A protein and the small-molecule ligand that binds it are described below.
Small molecule (SMILES): CSCC[C@H](NC(=O)[C@@H]1CCCN1C(=O)[C@H](CC(C)C)NC(=O)[C@H](CC(C)C)NC(=O)[C@H](CCCCN)NC(=O)[C@H](C)NC(=O)[C@H](CCCCN)NC(=O)[C@@H](N)CCCN=C(N)N)C(=O)N[C@@H](CCC(=O)O)C(=O)N[C@@H](CCC(=O)O)C(=O)N[C@@H](C)C(=O)N[C@@H](CC(C)C)C(=O)N[C@@H](CC(C)C)C(=O)N1CCC[C@H]1C=O

Binding-site contacts:
Ligand atom CA contacts residue ILE130 of chain 1.D at 3.2 Å (hydrophobic).
Ligand atom O contacts residue SER163 of chain 1.D at 3.6 Å (h-bond).
Ligand atom O contacts residue PHE126 of chain 1.D at 2.8 Å.
Ligand atom O contacts residue ILE130 of chain 1.D at 3.5 Å.
Ligand atom CB contacts residue VAL125 of chain 1.D at 2.6 Å (hydrophobic).
Ligand atom O contacts residue LEU161 of chain 1.D at 3.3 Å (h-bond).
Ligand atom CD1 contacts residue GLN203 of chain 1.D at 3.4 Å.
Ligand atom CD contacts residue GLN203 of chain 1.D at 2.8 Å.
Ligand atom CG contacts residue TYR162 of chain 1.D at 3.1 Å (hydrophobic).
Ligand atom CB contacts residue GLY105 of chain 1.D at 3.2 Å.
Ligand atom CA contacts residue LEU161 of chain 1.D at 3.2 Å (hydrophobic).
Ligand atom CG contacts residue PHE126 of chain 1.D at 3.7 Å (hydrophobic).
Ligand atom C contacts residue ILE130 of chain 1.D at 3.7 Å (hydrophobic).
Ligand atom CD2 contacts residue PHE126 of chain 1.D at 3.3 Å (hydrophobic).
Ligand atom CA contacts residue TYR162 of chain 1.D at 3.5 Å (hydrophobic).
Ligand atom CA contacts residue VAL125 of chain 1.D at 3.1 Å (hydrophobic).
Ligand atom C contacts residue GLN203 of chain 1.D at 2.3 Å.
Ligand atom CB contacts residue ILE130 of chain 1.D at 3.4 Å (hydrophobic).
Ligand atom CE contacts residue ARG165 of chain 1.D at 2.8 Å.
Ligand atom C contacts residue TYR162 of chain 1.D at 3.5 Å (hydrophobic).
Ligand atom N contacts residue LEU161 of chain 1.D at 3.3 Å (h-bond).
Ligand atom CA contacts residue PHE126 of chain 1.D at 3.2 Å (hydrophobic).
Ligand atom O contacts residue VAL127 of chain 1.D at 2.2 Å.
Ligand atom O contacts residue LEU103 of chain 1.D at 3.6 Å.
Ligand atom C contacts residue VAL127 of chain 1.D at 3.5 Å (hydrophobic).
Ligand atom CD2 contacts residue LEU161 of chain 1.D at 3.4 Å (hydrophobic).
Ligand atom O contacts residue TYR162 of chain 1.D at 3.4 Å.
Ligand atom CA contacts residue GLN203 of chain 1.D at 3.5 Å.
Ligand atom N contacts residue VAL125 of chain 1.D at 3.5 Å (h-bond).
Ligand atom CB contacts residue TYR162 of chain 1.D at 2.6 Å (hydrophobic).
Ligand atom CB contacts residue ILE104 of chain 1.D at 3.5 Å (hydrophobic).
Ligand atom O contacts residue GLN203 of chain 1.D at 1.3 Å (h-bond).
Ligand atom CD1 contacts residue TYR162 of chain 1.D at 2.8 Å (hydrophobic).
Ligand atom CA contacts residue VAL127 of chain 1.D at 3.6 Å (hydrophobic).
Ligand atom N contacts residue GLY105 of chain 1.D at 3.1 Å (h-bond).
Ligand atom SD contacts residue ARG165 of chain 1.D at 2.3 Å (salt-bridge).
Ligand atom N contacts residue GLN203 of chain 1.D at 3.7 Å.
Ligand atom O contacts residue VAL127 of chain 1.D at 1.8 Å (h-bond).
Ligand atom N contacts residue GLN203 of chain 1.D at 2.9 Å (h-bond).
Ligand atom C contacts residue VAL127 of chain 1.D at 3.0 Å (hydrophobic).

Sequence of chain 1.D:
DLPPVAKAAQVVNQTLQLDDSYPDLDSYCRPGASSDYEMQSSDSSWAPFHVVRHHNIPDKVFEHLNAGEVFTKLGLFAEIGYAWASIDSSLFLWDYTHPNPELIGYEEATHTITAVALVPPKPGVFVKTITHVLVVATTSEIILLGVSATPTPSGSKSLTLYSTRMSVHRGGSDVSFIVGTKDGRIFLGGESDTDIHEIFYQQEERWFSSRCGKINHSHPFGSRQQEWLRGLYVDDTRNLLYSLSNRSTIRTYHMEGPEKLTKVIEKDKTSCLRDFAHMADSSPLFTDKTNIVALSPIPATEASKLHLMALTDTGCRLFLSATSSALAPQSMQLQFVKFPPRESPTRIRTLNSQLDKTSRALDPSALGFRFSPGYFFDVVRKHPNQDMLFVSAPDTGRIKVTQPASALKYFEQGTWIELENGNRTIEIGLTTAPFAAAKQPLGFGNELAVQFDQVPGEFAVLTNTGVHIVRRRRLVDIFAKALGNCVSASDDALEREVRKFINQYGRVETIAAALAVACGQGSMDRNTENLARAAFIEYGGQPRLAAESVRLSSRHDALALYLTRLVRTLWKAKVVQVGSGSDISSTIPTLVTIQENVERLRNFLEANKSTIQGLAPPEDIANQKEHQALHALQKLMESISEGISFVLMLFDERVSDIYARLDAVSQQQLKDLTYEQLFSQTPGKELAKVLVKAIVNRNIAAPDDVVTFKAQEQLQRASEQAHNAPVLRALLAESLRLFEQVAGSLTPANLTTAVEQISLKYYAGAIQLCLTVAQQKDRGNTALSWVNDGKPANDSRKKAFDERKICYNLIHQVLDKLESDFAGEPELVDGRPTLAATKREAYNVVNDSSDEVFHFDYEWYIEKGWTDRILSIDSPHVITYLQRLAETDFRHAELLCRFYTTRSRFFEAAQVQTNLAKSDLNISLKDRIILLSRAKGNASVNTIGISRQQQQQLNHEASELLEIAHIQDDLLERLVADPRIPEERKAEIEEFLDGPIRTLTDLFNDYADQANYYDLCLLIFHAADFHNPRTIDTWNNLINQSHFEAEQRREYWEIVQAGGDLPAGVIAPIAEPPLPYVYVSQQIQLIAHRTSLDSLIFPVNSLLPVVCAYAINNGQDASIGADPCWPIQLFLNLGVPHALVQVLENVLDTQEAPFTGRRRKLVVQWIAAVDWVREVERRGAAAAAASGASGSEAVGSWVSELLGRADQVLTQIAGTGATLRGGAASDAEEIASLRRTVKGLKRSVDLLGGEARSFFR